Binding-site contacts:
Ligand atom C5 contacts residue ASN67 of chain 2.C at 3.7 Å.
Ligand atom C8 contacts residue ASN67 of chain 2.C at 3.3 Å.
Ligand atom C3 contacts residue ASN67 of chain 2.C at 3.8 Å.
Ligand atom C1 contacts residue ASN67 of chain 2.C at 1.4 Å.
Ligand atom O5 contacts residue ASN67 of chain 2.C at 2.4 Å (h-bond).
Ligand atom C1 contacts residue ARG21 of chain 2.C at 3.7 Å.
Ligand atom C4 contacts residue ASN67 of chain 2.C at 4.2 Å.
Ligand atom N2 contacts residue ASN67 of chain 2.C at 2.9 Å (h-bond).
Ligand atom C7 contacts residue ASN67 of chain 2.C at 3.4 Å.
Ligand atom C5 contacts residue ARG21 of chain 2.C at 3.6 Å.
Ligand atom O7 contacts residue ASN67 of chain 2.C at 4.4 Å.
Ligand atom O5 contacts residue ARG21 of chain 2.C at 3.6 Å (salt-bridge).
Ligand atom C8 contacts residue ILE65 of chain 2.C at 3.1 Å (hydrophobic).
Ligand atom C7 contacts residue ILE65 of chain 2.C at 4.5 Å (hydrophobic).
Ligand atom C2 contacts residue ASN67 of chain 2.C at 2.5 Å.
Ligand atom C6 contacts residue ARG21 of chain 2.C at 4.1 Å.

Sequence of chain 2.C:
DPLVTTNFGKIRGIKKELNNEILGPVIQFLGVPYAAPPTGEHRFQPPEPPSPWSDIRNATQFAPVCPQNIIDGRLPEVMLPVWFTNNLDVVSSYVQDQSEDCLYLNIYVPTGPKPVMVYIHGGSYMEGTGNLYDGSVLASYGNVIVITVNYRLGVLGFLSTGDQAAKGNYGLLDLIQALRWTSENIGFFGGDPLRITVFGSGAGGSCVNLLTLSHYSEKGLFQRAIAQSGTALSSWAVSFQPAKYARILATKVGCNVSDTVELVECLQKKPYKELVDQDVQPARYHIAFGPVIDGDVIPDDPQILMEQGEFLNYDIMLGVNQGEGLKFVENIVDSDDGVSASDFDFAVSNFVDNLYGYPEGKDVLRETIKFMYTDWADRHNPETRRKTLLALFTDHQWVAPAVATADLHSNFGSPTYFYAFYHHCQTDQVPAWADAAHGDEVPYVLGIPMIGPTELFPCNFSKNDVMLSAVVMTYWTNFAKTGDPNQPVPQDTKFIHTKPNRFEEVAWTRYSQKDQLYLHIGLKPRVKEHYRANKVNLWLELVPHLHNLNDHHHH

The small molecule below binds the protein below.
Small molecule (SMILES): CC(=O)N[C@@H]1[C@@H](O)[C@H](O)[C@@H](CO)O[C@H]1O